Sequence of chain 1.A:
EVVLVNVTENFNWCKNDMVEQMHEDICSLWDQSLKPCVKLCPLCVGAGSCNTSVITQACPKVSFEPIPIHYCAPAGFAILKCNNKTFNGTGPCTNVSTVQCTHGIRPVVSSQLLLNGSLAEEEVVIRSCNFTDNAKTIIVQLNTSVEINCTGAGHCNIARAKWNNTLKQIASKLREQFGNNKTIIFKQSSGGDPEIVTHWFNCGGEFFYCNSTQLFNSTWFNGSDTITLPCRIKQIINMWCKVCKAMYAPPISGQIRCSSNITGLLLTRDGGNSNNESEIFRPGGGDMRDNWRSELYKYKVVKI

A protein and the small-molecule ligand that binds it are described below.
Small molecule (SMILES): CC(=O)N[C@@H]1[C@@H](O)[C@H](O)[C@@H](CO)O[C@H]1O

Binding-site contacts:
Ligand atom C2 contacts residue GLN169 of chain 1.A at 4.4 Å.
Ligand atom C6 contacts residue VAL124 of chain 1.A at 3.3 Å (hydrophobic).
Ligand atom C1 contacts residue ASN143 of chain 1.A at 1.4 Å.
Ligand atom N2 contacts residue ASN143 of chain 1.A at 2.6 Å (h-bond).
Ligand atom C7 contacts residue ASN143 of chain 1.A at 3.1 Å.
Ligand atom C1 contacts residue GLU123 of chain 1.A at 4.0 Å.
Ligand atom C6 contacts residue GLU123 of chain 1.A at 3.1 Å.
Ligand atom O7 contacts residue GLU122 of chain 1.A at 3.6 Å.
Ligand atom C5 contacts residue GLN169 of chain 1.A at 4.0 Å.
Ligand atom O6 contacts residue GLN169 of chain 1.A at 3.9 Å.
Ligand atom C4 contacts residue ASN143 of chain 1.A at 4.1 Å.
Ligand atom O6 contacts residue GLU123 of chain 1.A at 4.3 Å.
Ligand atom C4 contacts residue GLU123 of chain 1.A at 4.4 Å.
Ligand atom C5 contacts residue GLU123 of chain 1.A at 3.8 Å.
Ligand atom C1 contacts residue GLU122 of chain 1.A at 3.6 Å.
Ligand atom C1 contacts residue VAL124 of chain 1.A at 4.3 Å (hydrophobic).
Ligand atom C2 contacts residue ASN143 of chain 1.A at 2.2 Å.
Ligand atom C5 contacts residue ASN143 of chain 1.A at 3.6 Å.
Ligand atom O5 contacts residue ASN143 of chain 1.A at 2.4 Å (h-bond).
Ligand atom O6 contacts residue VAL124 of chain 1.A at 3.8 Å.
Ligand atom C2 contacts residue GLU122 of chain 1.A at 3.8 Å.
Ligand atom O5 contacts residue GLU122 of chain 1.A at 3.4 Å (salt-bridge).
Ligand atom C1 contacts residue GLN169 of chain 1.A at 3.7 Å.
Ligand atom C5 contacts residue VAL124 of chain 1.A at 3.8 Å (hydrophobic).
Ligand atom O6 contacts residue LYS173 of chain 1.A at 4.4 Å.
Ligand atom O5 contacts residue GLN169 of chain 1.A at 4.3 Å.
Ligand atom O5 contacts residue GLU123 of chain 1.A at 2.9 Å.
Ligand atom O5 contacts residue VAL124 of chain 1.A at 3.3 Å (h-bond).
Ligand atom C3 contacts residue ASN143 of chain 1.A at 3.6 Å.
Ligand atom O7 contacts residue ASN143 of chain 1.A at 2.8 Å (h-bond).
Ligand atom C7 contacts residue GLU122 of chain 1.A at 4.4 Å.
Ligand atom C3 contacts residue GLN169 of chain 1.A at 4.3 Å.